A small-molecule ligand and the protein it binds are described below.
Small molecule (SMILES): O=c1[nH]cnc2c1ncn2[C@@H]1O[C@H](COP(=O)(O)O)[C@@H](O)[C@H]1O

Sequence of chain 1.D:
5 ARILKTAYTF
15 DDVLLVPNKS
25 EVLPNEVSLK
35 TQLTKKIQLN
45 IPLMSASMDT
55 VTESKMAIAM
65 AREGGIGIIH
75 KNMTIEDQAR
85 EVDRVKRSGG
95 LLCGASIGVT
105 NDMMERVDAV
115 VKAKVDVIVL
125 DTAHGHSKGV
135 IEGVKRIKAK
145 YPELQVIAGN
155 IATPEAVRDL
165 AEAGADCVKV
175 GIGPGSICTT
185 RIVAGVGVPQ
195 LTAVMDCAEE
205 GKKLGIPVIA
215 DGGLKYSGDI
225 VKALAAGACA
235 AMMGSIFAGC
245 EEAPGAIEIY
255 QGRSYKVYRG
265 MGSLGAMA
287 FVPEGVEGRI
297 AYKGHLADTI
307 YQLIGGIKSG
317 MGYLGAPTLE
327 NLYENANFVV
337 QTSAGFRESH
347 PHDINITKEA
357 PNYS

Binding-site contacts:
Ligand atom C6 contacts residue GLY266 of chain 1.D at 3.7 Å.
Ligand atom O5' contacts residue GLY216 of chain 1.D at 3.4 Å.
Ligand atom C5' contacts residue TYR262 of chain 1.D at 3.7 Å (hydrophobic).
Ligand atom C4 contacts residue 2YA1 of chain 1.M at 3.6 Å.
Ligand atom O2' contacts residue ASP215 of chain 1.D at 3.0 Å (salt-bridge).
Ligand atom O2P contacts residue GLY179 of chain 1.D at 3.8 Å.
Ligand atom O6 contacts residue GLY266 of chain 1.D at 2.4 Å (h-bond).
Ligand atom O5' contacts residue GLY179 of chain 1.D at 3.6 Å.
Ligand atom C8 contacts residue MET52 of chain 1.D at 3.4 Å (hydrophobic).
Ligand atom C3' contacts residue ASP215 of chain 1.D at 3.4 Å.
Ligand atom O2' contacts residue ASN154 of chain 1.D at 3.6 Å (h-bond).
Ligand atom P contacts residue TYR262 of chain 1.D at 3.8 Å.
Ligand atom C4 contacts residue ILE181 of chain 1.D at 3.6 Å (hydrophobic).
Ligand atom O6 contacts residue GLY264 of chain 1.D at 3.4 Å.
Ligand atom C2 contacts residue GLU290 of chain 1.D at 3.8 Å.
Ligand atom O3P contacts residue GLY238 of chain 1.D at 2.9 Å (h-bond).
Ligand atom N7 contacts residue MET52 of chain 1.D at 3.6 Å.
Ligand atom C2 contacts residue 2YA1 of chain 1.M at 3.4 Å.
Ligand atom C2' contacts residue ASP215 of chain 1.D at 3.7 Å.
Ligand atom C4' contacts residue ASP215 of chain 1.D at 3.1 Å.
Ligand atom C5 contacts residue ILE181 of chain 1.D at 3.5 Å (hydrophobic).
Ligand atom O6 contacts residue GLY291 of chain 1.D at 3.7 Å.
Ligand atom P contacts residue SER180 of chain 1.D at 3.6 Å.
Ligand atom O3' contacts residue ALA50 of chain 1.D at 3.6 Å.
Ligand atom N3 contacts residue 2YA1 of chain 1.M at 3.5 Å.
Ligand atom O2P contacts residue GLY217 of chain 1.D at 3.2 Å (h-bond).
Ligand atom N7 contacts residue MET265 of chain 1.D at 3.0 Å (h-bond).
Ligand atom N1 contacts residue GLU290 of chain 1.D at 3.2 Å (salt-bridge).
Ligand atom N7 contacts residue ILE181 of chain 1.D at 3.8 Å.
Ligand atom O3P contacts residue SER239 of chain 1.D at 2.9 Å (h-bond).
Ligand atom O1P contacts residue TYR262 of chain 1.D at 2.6 Å (h-bond).
Ligand atom O1P contacts residue SER180 of chain 1.D at 2.7 Å (h-bond).
Ligand atom O3' contacts residue ASP215 of chain 1.D at 2.7 Å (salt-bridge).
Ligand atom O1P contacts residue SER239 of chain 1.D at 3.4 Å (h-bond).
Ligand atom O2P contacts residue SER180 of chain 1.D at 3.0 Å (h-bond).
Ligand atom O3' contacts residue MET236 of chain 1.D at 3.7 Å.
Ligand atom C5 contacts residue MET265 of chain 1.D at 3.7 Å (hydrophobic).
Ligand atom C2 contacts residue CYS182 of chain 1.D at 3.5 Å (hydrophobic).
Ligand atom N1 contacts residue 2YA1 of chain 1.M at 3.6 Å.
Ligand atom O6 contacts residue MET265 of chain 1.D at 3.2 Å (h-bond).